Sequence of chain 1.D:
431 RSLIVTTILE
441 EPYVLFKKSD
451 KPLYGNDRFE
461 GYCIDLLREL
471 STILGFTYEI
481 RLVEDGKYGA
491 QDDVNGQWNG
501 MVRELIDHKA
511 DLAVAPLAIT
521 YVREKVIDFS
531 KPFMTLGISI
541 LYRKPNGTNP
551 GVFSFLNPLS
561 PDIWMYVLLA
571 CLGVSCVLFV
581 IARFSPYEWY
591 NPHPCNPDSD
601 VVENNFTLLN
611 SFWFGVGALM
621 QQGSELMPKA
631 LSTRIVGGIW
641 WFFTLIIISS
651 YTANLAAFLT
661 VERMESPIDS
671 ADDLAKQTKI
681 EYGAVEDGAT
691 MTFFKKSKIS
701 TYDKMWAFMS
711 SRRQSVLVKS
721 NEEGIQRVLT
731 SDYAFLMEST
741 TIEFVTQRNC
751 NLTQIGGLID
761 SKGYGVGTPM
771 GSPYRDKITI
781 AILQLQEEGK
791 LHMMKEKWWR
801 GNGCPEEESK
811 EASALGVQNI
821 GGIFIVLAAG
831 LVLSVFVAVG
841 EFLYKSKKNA

Sequence of chain 1.A:
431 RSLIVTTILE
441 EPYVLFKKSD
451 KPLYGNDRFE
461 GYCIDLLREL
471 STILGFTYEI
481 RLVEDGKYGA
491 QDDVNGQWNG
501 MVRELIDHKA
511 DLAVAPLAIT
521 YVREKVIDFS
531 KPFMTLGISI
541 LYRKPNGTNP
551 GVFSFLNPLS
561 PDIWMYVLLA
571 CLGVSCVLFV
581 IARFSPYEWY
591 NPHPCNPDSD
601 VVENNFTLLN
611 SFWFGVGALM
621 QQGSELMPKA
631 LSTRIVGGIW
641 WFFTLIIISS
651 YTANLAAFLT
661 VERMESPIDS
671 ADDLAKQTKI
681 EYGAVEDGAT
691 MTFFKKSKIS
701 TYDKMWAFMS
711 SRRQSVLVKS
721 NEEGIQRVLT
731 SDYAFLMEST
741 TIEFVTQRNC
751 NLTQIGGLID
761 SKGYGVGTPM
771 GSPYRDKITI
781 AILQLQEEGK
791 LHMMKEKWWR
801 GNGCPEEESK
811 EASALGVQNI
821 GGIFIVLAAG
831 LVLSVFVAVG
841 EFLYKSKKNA

Binding-site contacts:
Ligand atom CAG contacts residue PHE533 of chain 1.D at 4.1 Å (hydrophobic).
Ligand atom FAC contacts residue PRO532 of chain 1.A at 3.5 Å.
Ligand atom CAH contacts residue GLN786 of chain 1.D at 3.3 Å.
Ligand atom CAK contacts residue LYS762 of chain 1.A at 3.3 Å.
Ligand atom NAJ contacts residue PRO532 of chain 1.D at 3.3 Å (h-bond).
Ligand atom CAD contacts residue SER761 of chain 1.A at 3.9 Å.
Ligand atom CAH contacts residue MET534 of chain 1.D at 4.2 Å (hydrophobic).
Ligand atom FAC contacts residue LYS762 of chain 1.A at 3.4 Å.
Ligand atom CAN contacts residue GLN786 of chain 1.D at 3.7 Å.
Ligand atom CAH contacts residue PHE533 of chain 1.D at 3.2 Å (hydrophobic).
Ligand atom NAO contacts residue PRO532 of chain 1.D at 3.6 Å (h-bond).
Ligand atom CAI contacts residue PRO532 of chain 1.D at 3.4 Å (hydrophobic).
Ligand atom SAP contacts residue LEU783 of chain 1.D at 4.2 Å.
Ligand atom FAC contacts residue THR535 of chain 1.A at 3.2 Å.
Ligand atom OAB contacts residue ILE519 of chain 1.A at 3.9 Å.
Ligand atom CAG contacts residue GLN786 of chain 1.D at 3.4 Å.
Ligand atom CAG contacts residue SER761 of chain 1.A at 3.4 Å.
Ligand atom CAK contacts residue PRO532 of chain 1.A at 4.0 Å (hydrophobic).
Ligand atom NAJ contacts residue LEU783 of chain 1.D at 3.5 Å.
Ligand atom CAE contacts residue THR535 of chain 1.D at 3.1 Å.
Ligand atom CAL contacts residue SER761 of chain 1.A at 4.0 Å.
Ligand atom CAF contacts residue PRO532 of chain 1.A at 3.6 Å (hydrophobic).
Ligand atom CAN contacts residue SER761 of chain 1.A at 4.1 Å.
Ligand atom CAF contacts residue LYS762 of chain 1.A at 3.8 Å.
Ligand atom OAA contacts residue LEU783 of chain 1.D at 4.2 Å.
Ligand atom CAH contacts residue PRO532 of chain 1.D at 3.8 Å (hydrophobic).
Ligand atom OAB contacts residue PRO532 of chain 1.A at 3.9 Å.
Ligand atom CAD contacts residue LYS762 of chain 1.A at 3.5 Å.
Ligand atom NAO contacts residue SER761 of chain 1.A at 4.0 Å.
Ligand atom CAE contacts residue SER761 of chain 1.A at 3.3 Å.
Ligand atom CAN contacts residue PRO532 of chain 1.D at 3.8 Å (hydrophobic).
Ligand atom CAG contacts residue THR535 of chain 1.D at 4.2 Å.
Ligand atom OAB contacts residue LYS531 of chain 1.D at 3.2 Å.
Ligand atom CAD contacts residue THR535 of chain 1.D at 3.2 Å.
Ligand atom CAK contacts residue GLY763 of chain 1.A at 3.9 Å.
Ligand atom FAC contacts residue MET534 of chain 1.A at 3.5 Å.
Ligand atom CAF contacts residue GLY763 of chain 1.A at 3.8 Å.
Ligand atom FAC contacts residue GLY763 of chain 1.A at 3.6 Å.
Ligand atom CAE contacts residue LYS762 of chain 1.A at 4.1 Å.
Ligand atom OAA contacts residue ILE519 of chain 1.A at 3.5 Å (h-bond).

A protein and the small-molecule ligand that binds it are described below.
Small molecule (SMILES): O=S1(=O)NCN(C2CC2)c2ccc(F)cc21